Binding-site contacts:
Ligand atom CP4 contacts residue ALA64 of chain 1.F at 3.5 Å (hydrophobic).
Ligand atom C6 contacts residue ALA66 of chain 1.F at 3.5 Å (hydrophobic).
Ligand atom CD6 contacts residue LEU85 of chain 1.F at 3.6 Å (hydrophobic).
Ligand atom OD1 contacts residue ALA66 of chain 1.F at 2.9 Å (h-bond).
Ligand atom NP1 contacts residue PRO131 of chain 1.F at 3.6 Å.
Ligand atom O5' contacts residue LEU26 of chain 1.F at 3.5 Å.
Ligand atom O4' contacts residue LYS24 of chain 1.F at 3.4 Å (salt-bridge).
Ligand atom CP1 contacts residue LEU135 of chain 1.F at 3.6 Å (hydrophobic).
Ligand atom C2 contacts residue ALA28 of chain 1.F at 3.5 Å (hydrophobic).
Ligand atom OD1 contacts residue GLY109 of chain 1.F at 3.0 Å (h-bond).
Ligand atom CD8 contacts residue TRP88 of chain 1.F at 3.6 Å (hydrophobic).
Ligand atom C2 contacts residue ASP67 of chain 1.F at 3.5 Å.
Ligand atom N1 contacts residue ALA28 of chain 1.F at 3.4 Å.
Ligand atom O6 contacts residue LEU26 of chain 1.F at 3.7 Å.
Ligand atom OP1 contacts residue LEU135 of chain 1.F at 3.6 Å.
Ligand atom S contacts residue LEU135 of chain 1.F at 3.6 Å.
Ligand atom N1 contacts residue ALA66 of chain 1.F at 3.2 Å (h-bond).
Ligand atom OP1 contacts residue PRO131 of chain 1.F at 3.5 Å.
Ligand atom N6 contacts residue ALA64 of chain 1.F at 3.4 Å (h-bond).
Ligand atom N1 contacts residue ASP67 of chain 1.F at 3.4 Å.
Ligand atom CD9 contacts residue TRP88 of chain 1.F at 3.7 Å (hydrophobic).
Ligand atom N6 contacts residue ALA66 of chain 1.F at 2.9 Å (h-bond).
Ligand atom N7 contacts residue ALA64 of chain 1.F at 3.6 Å.
Ligand atom N1 contacts residue ILE68 of chain 1.F at 3.0 Å (h-bond).
Ligand atom CD7 contacts residue GLY140 of chain 1.F at 3.6 Å.
Ligand atom CD6 contacts residue PHE231 of chain 1.D at 3.6 Å (hydrophobic).
Ligand atom C2 contacts residue ILE68 of chain 1.F at 3.6 Å (hydrophobic).
Ligand atom NP1 contacts residue ALA64 of chain 1.F at 3.0 Å (h-bond).
Ligand atom O4' contacts residue ALA25 of chain 1.F at 3.4 Å.
Ligand atom C4' contacts residue LYS24 of chain 1.F at 3.3 Å.
Ligand atom OD1 contacts residue GLY65 of chain 1.F at 3.4 Å.
Ligand atom CDB contacts residue LEU85 of chain 1.F at 3.3 Å (hydrophobic).
Ligand atom N6 contacts residue ILE68 of chain 1.F at 3.5 Å.
Ligand atom ND1 contacts residue GLY140 of chain 1.F at 3.3 Å (h-bond).
Ligand atom CPA contacts residue ARG165 of chain 1.F at 3.6 Å.
Ligand atom CP3 contacts residue PRO131 of chain 1.F at 3.5 Å (hydrophobic).
Ligand atom CD1 contacts residue ALA66 of chain 1.F at 3.7 Å (hydrophobic).
Ligand atom CD3 contacts residue ALA66 of chain 1.F at 3.5 Å (hydrophobic).
Ligand atom CDA contacts residue GLY140 of chain 1.F at 3.3 Å.
Ligand atom C6 contacts residue ALA28 of chain 1.F at 3.7 Å (hydrophobic).

Sequence of chain 1.D:
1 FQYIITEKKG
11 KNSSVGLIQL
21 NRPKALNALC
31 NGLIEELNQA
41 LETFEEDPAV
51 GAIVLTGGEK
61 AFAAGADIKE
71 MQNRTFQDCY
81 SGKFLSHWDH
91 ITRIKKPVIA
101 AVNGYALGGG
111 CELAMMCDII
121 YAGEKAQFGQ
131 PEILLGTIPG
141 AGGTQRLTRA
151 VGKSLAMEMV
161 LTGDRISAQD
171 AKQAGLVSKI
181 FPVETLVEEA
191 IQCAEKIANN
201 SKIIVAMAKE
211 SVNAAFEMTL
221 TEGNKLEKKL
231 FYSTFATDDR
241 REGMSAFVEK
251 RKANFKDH

The protein below binds the small molecule below.
Small molecule (SMILES): CN(C)c1ccc(/C=C/C(=O)SCCNC(=O)CCNC(=O)[C@H](O)C(C)(C)CO[P](=O)(O)O[P](=O)(O)OC[C@H]2O[C@@H](n3cnc4c(N)ncnc43)[C@H](O)[C@@H]2OP(=O)(O)O)cc1

Sequence of chain 1.F:
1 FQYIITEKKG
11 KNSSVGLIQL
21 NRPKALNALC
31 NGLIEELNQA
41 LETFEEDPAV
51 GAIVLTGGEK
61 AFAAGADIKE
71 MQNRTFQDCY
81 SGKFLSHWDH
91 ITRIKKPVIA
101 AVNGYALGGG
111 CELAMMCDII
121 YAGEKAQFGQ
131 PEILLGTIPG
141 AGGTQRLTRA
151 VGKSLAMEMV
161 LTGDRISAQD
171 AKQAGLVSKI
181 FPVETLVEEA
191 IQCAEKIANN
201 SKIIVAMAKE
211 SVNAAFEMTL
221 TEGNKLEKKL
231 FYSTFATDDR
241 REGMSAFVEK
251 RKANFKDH